Sequence of chain 1.A:
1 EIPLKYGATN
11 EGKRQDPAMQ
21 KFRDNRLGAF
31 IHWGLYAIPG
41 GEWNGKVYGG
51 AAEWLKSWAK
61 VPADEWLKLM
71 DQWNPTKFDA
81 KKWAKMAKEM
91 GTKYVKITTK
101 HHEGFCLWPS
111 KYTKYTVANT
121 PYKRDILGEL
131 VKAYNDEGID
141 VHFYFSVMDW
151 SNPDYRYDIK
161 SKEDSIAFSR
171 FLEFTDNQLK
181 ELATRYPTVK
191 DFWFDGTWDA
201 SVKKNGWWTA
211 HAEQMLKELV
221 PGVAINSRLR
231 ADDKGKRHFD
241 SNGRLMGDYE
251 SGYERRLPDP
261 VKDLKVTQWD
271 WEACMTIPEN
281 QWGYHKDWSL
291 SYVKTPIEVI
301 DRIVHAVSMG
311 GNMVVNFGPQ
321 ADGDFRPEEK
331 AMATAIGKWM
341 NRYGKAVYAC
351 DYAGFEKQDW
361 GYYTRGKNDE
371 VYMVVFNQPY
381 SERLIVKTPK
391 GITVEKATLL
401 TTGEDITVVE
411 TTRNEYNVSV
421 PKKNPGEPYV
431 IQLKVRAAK

Binding-site contacts:
Ligand atom CB contacts residue TRP282 of chain 1.A at 3.7 Å (hydrophobic).
Ligand atom OG contacts residue TRP54 of chain 1.A at 3.4 Å (h-bond).
Ligand atom OD2 contacts residue TYR144 of chain 1.A at 3.5 Å.
Ligand atom CAO contacts residue SO41 of chain 1.D at 3.9 Å.
Ligand atom OG contacts residue HIS101 of chain 1.A at 3.2 Å (h-bond).
Ligand atom CD1 contacts residue GLU254 of chain 1.A at 4.0 Å.
Ligand atom CAP contacts residue TRP198 of chain 1.A at 3.4 Å (hydrophobic).
Ligand atom CD1 contacts residue TRP282 of chain 1.A at 3.6 Å (hydrophobic).
Ligand atom OG contacts residue GLU53 of chain 1.A at 2.6 Å (salt-bridge).
Ligand atom CAM contacts residue TRP198 of chain 1.A at 3.5 Å (hydrophobic).
Ligand atom CA contacts residue ASP195 of chain 1.A at 2.9 Å.
Ligand atom OD2 contacts residue HIS101 of chain 1.A at 2.9 Å (h-bond).
Ligand atom CAF contacts residue GLU254 of chain 1.A at 3.7 Å.
Ligand atom N contacts residue ASP195 of chain 1.A at 2.8 Å (salt-bridge).
Ligand atom N contacts residue GLU254 of chain 1.A at 4.0 Å.
Ligand atom CAL contacts residue TRP198 of chain 1.A at 4.0 Å (hydrophobic).
Ligand atom C contacts residue ASP195 of chain 1.A at 3.8 Å.
Ligand atom C contacts residue HIS102 of chain 1.A at 3.7 Å.
Ligand atom CG contacts residue ASP195 of chain 1.A at 4.0 Å.
Ligand atom CAF contacts residue TRP193 of chain 1.A at 3.7 Å (hydrophobic).
Ligand atom CAR contacts residue TRP198 of chain 1.A at 3.6 Å (hydrophobic).
Ligand atom CAF contacts residue TRP282 of chain 1.A at 3.8 Å (hydrophobic).
Ligand atom C contacts residue TRP54 of chain 1.A at 3.5 Å (hydrophobic).
Ligand atom O contacts residue TRP198 of chain 1.A at 3.9 Å.
Ligand atom CG contacts residue TRP282 of chain 1.A at 3.6 Å (hydrophobic).
Ligand atom CAN contacts residue TRP198 of chain 1.A at 3.4 Å (hydrophobic).
Ligand atom O contacts residue TRP54 of chain 1.A at 2.5 Å (h-bond).
Ligand atom O contacts residue HIS102 of chain 1.A at 2.7 Å (h-bond).
Ligand atom CAQ contacts residue TRP198 of chain 1.A at 3.5 Å (hydrophobic).
Ligand atom CB contacts residue GLU53 of chain 1.A at 3.5 Å.
Ligand atom OD2 contacts residue ASP195 of chain 1.A at 3.4 Å (salt-bridge).
Ligand atom CG contacts residue HIS32 of chain 1.A at 3.4 Å.
Ligand atom OD2 contacts residue HIS32 of chain 1.A at 2.7 Å (h-bond).
Ligand atom CD1 contacts residue ASP195 of chain 1.A at 3.8 Å.
Ligand atom CB contacts residue HIS101 of chain 1.A at 4.0 Å.
Ligand atom C contacts residue TRP198 of chain 1.A at 4.0 Å (hydrophobic).
Ligand atom CAR contacts residue TRP54 of chain 1.A at 3.6 Å (hydrophobic).
Ligand atom CAL contacts residue TRP54 of chain 1.A at 3.8 Å (hydrophobic).
Ligand atom CAO contacts residue TRP198 of chain 1.A at 3.3 Å (hydrophobic).
Ligand atom CG contacts residue HIS101 of chain 1.A at 3.9 Å.

This small molecule binds to this protein.
Small molecule (SMILES): C[C@@H]1N[C@@H](C(=O)NCc2ccccc2)[C@H](O)[C@@H]1O